Sequence of chain 1.A:
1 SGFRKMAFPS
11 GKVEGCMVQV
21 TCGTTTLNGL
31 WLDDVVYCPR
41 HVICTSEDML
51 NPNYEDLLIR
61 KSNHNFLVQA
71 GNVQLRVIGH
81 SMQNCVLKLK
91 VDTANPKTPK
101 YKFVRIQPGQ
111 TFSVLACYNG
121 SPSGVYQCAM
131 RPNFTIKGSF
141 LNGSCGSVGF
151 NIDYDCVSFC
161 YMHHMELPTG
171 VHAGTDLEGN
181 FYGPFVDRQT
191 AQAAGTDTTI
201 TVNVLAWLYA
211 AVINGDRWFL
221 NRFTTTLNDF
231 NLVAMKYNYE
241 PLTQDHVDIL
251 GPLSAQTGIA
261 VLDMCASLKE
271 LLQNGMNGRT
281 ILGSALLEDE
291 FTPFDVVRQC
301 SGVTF

Sequence of chain 1.B:
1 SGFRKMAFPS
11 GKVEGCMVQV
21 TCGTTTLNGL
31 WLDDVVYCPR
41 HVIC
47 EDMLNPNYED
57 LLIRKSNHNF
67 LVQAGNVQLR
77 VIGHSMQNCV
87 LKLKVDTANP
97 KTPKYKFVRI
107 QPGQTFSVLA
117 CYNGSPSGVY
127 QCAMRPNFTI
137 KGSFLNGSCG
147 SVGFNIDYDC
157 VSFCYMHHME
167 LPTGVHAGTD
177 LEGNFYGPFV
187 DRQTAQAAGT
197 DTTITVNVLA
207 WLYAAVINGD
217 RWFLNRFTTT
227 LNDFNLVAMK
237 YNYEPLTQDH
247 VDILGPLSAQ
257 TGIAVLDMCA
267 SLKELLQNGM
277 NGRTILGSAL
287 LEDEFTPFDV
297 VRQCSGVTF

A protein and the small-molecule ligand that binds it are described below.
Small molecule (SMILES): O=C(Cc1cccc(Cl)c1)Nc1cncc2ccc(C(=O)O)cc12

Binding-site contacts:
Ligand atom N contacts residue SER144 of chain 1.B at 3.6 Å (h-bond).
Ligand atom C3 contacts residue LEU141 of chain 1.B at 3.8 Å (hydrophobic).
Ligand atom C4 contacts residue LEU141 of chain 1.B at 3.9 Å (hydrophobic).
Ligand atom C12 contacts residue MET49 of chain 1.B at 3.8 Å (hydrophobic).
Ligand atom C14 contacts residue MET165 of chain 1.B at 3.6 Å (hydrophobic).
Ligand atom C3 contacts residue GLU166 of chain 1.B at 3.5 Å.
Ligand atom N contacts residue GLU166 of chain 1.B at 3.8 Å.
Ligand atom CL contacts residue HIS41 of chain 1.B at 3.5 Å.
Ligand atom C12 contacts residue GLN189 of chain 1.B at 3.8 Å.
Ligand atom C17 contacts residue ASN142 of chain 1.B at 4.0 Å.
Ligand atom C13 contacts residue ARG188 of chain 1.B at 3.6 Å.
Ligand atom C15 contacts residue HIS41 of chain 1.B at 3.8 Å.
Ligand atom C6 contacts residue MET165 of chain 1.B at 3.9 Å (hydrophobic).
Ligand atom CL contacts residue ASP187 of chain 1.B at 3.4 Å.
Ligand atom C6 contacts residue CYS145 of chain 1.B at 3.9 Å (hydrophobic).
Ligand atom C5 contacts residue LEU141 of chain 1.B at 3.7 Å (hydrophobic).
Ligand atom CL contacts residue HIS164 of chain 1.B at 3.8 Å.
Ligand atom C3 contacts residue PHE140 of chain 1.B at 3.9 Å (hydrophobic).
Ligand atom N1 contacts residue CYS145 of chain 1.B at 3.8 Å.
Ligand atom CL contacts residue MET165 of chain 1.B at 3.7 Å.
Ligand atom O2 contacts residue GLU166 of chain 1.B at 3.0 Å (salt-bridge).
Ligand atom C11 contacts residue MET49 of chain 1.B at 3.9 Å (hydrophobic).
Ligand atom C12 contacts residue ARG188 of chain 1.B at 3.9 Å.
Ligand atom C5 contacts residue PHE140 of chain 1.B at 3.5 Å (hydrophobic).
Ligand atom C10 contacts residue MET49 of chain 1.B at 4.0 Å (hydrophobic).
Ligand atom C6 contacts residue HIS163 of chain 1.B at 3.2 Å.
Ligand atom C8 contacts residue MET165 of chain 1.B at 3.9 Å (hydrophobic).
Ligand atom N contacts residue PHE140 of chain 1.B at 3.9 Å.
Ligand atom N contacts residue HIS163 of chain 1.B at 2.8 Å (h-bond).
Ligand atom C15 contacts residue HIS164 of chain 1.B at 3.4 Å.
Ligand atom O1 contacts residue ASN142 of chain 1.B at 3.8 Å.
Ligand atom C15 contacts residue MET49 of chain 1.B at 3.8 Å (hydrophobic).
Ligand atom C5 contacts residue GLU166 of chain 1.B at 3.5 Å.
Ligand atom C14 contacts residue MET49 of chain 1.B at 3.7 Å (hydrophobic).
Ligand atom C6 contacts residue GLU166 of chain 1.B at 3.7 Å.
Ligand atom C13 contacts residue MET49 of chain 1.B at 3.7 Å (hydrophobic).
Ligand atom C4 contacts residue GLU166 of chain 1.B at 3.7 Å.
Ligand atom O2 contacts residue MET165 of chain 1.B at 3.3 Å.
Ligand atom C3 contacts residue ASN142 of chain 1.B at 3.8 Å.
Ligand atom C15 contacts residue MET165 of chain 1.B at 3.5 Å (hydrophobic).